This small molecule binds to this protein.
Small molecule (SMILES): C[C@@H]1O[C@@H](O)[C@@H](O)[C@H](O)[C@@H]1O

Binding-site contacts:
Ligand atom C2 contacts residue MAN4 of chain 1.E at 4.0 Å.
Ligand atom C1 contacts residue MAN4 of chain 1.E at 3.3 Å.
Ligand atom O2 contacts residue NAG2 of chain 1.E at 3.4 Å.
Ligand atom O5 contacts residue NAG1 of chain 1.E at 3.9 Å.
Ligand atom O2 contacts residue NAG1 of chain 1.E at 3.6 Å (h-bond).
Ligand atom C1 contacts residue NAG1 of chain 1.E at 3.5 Å.
Ligand atom O4 contacts residue NAG1 of chain 1.E at 3.0 Å (h-bond).
Ligand atom O5 contacts residue NAG2 of chain 1.E at 3.7 Å.
Ligand atom O2 contacts residue MAN4 of chain 1.E at 3.5 Å (h-bond).
Ligand atom C2 contacts residue NAG2 of chain 1.E at 3.8 Å.
Ligand atom C5 contacts residue NAG1 of chain 1.E at 4.5 Å.
Ligand atom O3 contacts residue NAG1 of chain 1.E at 3.0 Å (h-bond).
Ligand atom C4 contacts residue NAG1 of chain 1.E at 3.7 Å.
Ligand atom C1 contacts residue NAG2 of chain 1.E at 2.9 Å.
Ligand atom C3 contacts residue NAG1 of chain 1.E at 3.2 Å.
Ligand atom C2 contacts residue NAG1 of chain 1.E at 2.7 Å.